This protein binds this small molecule.
Small molecule (SMILES): Nc1nc2c(ncn2[C@@H]2O[C@H](CO[P](=O)(O)O[P](=O)(O)OP(=O)(O)O)[C@@H](O[P](=O)(O)OC[C@H]3O[C@@H](n4cnc5c(N)ncnc54)[C@H](O)[C@@H]3O[P](=O)(O)OC[C@H]3O[C@@H](n4cnc5c(=O)nc(N)[nH]c54)[C@H](O)[C@@H]3O[P](=O)(O)OC[C@H]3O[C@@H](n4ccc(=O)[nH]c4=O)[C@H](O)[C@@H]3O)[C@H]2O)c(=O)[nH]1

Sequence of chain 1.C:
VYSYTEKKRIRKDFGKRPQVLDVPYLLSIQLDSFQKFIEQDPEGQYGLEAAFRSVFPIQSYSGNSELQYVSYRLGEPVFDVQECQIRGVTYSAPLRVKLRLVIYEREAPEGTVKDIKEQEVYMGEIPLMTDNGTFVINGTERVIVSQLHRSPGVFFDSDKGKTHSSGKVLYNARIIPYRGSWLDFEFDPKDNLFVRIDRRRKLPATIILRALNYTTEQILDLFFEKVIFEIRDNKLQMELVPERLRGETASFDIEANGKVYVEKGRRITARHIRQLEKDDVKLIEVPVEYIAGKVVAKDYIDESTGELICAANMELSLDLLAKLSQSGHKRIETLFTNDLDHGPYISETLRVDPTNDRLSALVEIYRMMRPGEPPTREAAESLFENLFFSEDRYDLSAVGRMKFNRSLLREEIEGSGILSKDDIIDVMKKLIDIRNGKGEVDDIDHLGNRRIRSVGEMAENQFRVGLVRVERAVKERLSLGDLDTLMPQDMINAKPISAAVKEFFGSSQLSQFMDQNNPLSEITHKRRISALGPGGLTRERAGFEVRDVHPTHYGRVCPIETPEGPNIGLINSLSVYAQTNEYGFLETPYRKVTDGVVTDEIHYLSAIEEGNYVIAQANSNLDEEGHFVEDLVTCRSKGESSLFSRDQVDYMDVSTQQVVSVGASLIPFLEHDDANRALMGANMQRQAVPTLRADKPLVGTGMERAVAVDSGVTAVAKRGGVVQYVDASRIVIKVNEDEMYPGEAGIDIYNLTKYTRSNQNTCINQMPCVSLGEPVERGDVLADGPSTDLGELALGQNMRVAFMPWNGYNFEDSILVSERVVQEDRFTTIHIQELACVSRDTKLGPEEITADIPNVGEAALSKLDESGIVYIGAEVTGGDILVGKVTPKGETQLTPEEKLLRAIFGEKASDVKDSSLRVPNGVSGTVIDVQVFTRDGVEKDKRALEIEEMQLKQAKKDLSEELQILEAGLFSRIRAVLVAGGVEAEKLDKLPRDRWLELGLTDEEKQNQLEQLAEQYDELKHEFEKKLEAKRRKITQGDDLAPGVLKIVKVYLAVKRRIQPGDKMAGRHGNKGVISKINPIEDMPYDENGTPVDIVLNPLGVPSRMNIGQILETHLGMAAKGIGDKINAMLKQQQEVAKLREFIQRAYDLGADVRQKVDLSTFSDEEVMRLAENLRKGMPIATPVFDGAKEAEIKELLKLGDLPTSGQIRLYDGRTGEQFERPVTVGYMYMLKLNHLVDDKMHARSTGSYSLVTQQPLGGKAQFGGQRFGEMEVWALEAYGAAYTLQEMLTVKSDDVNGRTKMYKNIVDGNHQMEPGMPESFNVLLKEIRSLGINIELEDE

Binding-site contacts:
Ligand atom O2' contacts residue ARG425 of chain 1.D at 3.4 Å (salt-bridge).
Ligand atom C5' contacts residue LYS1073 of chain 1.C at 3.0 Å.
Ligand atom O3' contacts residue GLN688 of chain 1.C at 2.5 Å (h-bond).
Ligand atom OP2 contacts residue LYS1073 of chain 1.C at 3.6 Å (salt-bridge).
Ligand atom O2A contacts residue PRO564 of chain 1.C at 3.8 Å.
Ligand atom O2' contacts residue LYS1065 of chain 1.C at 3.3 Å (salt-bridge).
Ligand atom C4' contacts residue ASN458 of chain 1.D at 3.9 Å.
Ligand atom OP1 contacts residue LYS1073 of chain 1.C at 2.9 Å (salt-bridge).
Ligand atom O3' contacts residue ASN458 of chain 1.D at 3.3 Å (h-bond).
Ligand atom C3' contacts residue MG1 of chain 1.DA at 3.6 Å.
Ligand atom O2 contacts residue PRO427 of chain 1.D at 3.5 Å.
Ligand atom O1B contacts residue ARG529 of chain 1.C at 3.7 Å.
Ligand atom O2' contacts residue PRO427 of chain 1.D at 3.7 Å.
Ligand atom O2G contacts residue ASN568 of chain 1.C at 3.7 Å.
Ligand atom C2' contacts residue MET932 of chain 1.D at 3.5 Å (hydrophobic).
Ligand atom O3' contacts residue LYS1065 of chain 1.C at 3.4 Å (salt-bridge).
Ligand atom C2' contacts residue ASP464 of chain 1.D at 3.5 Å.
Ligand atom OP1 contacts residue GLN688 of chain 1.C at 3.4 Å (h-bond).
Ligand atom O1A contacts residue ARG529 of chain 1.C at 3.8 Å.
Ligand atom P contacts residue GLN688 of chain 1.C at 3.7 Å.
Ligand atom C5' contacts residue ASP460 of chain 1.D at 3.8 Å.
Ligand atom C4' contacts residue LYS1065 of chain 1.C at 3.7 Å.
Ligand atom O4' contacts residue ARG425 of chain 1.D at 3.7 Å.
Ligand atom O2A contacts residue ASN568 of chain 1.C at 3.8 Å.
Ligand atom C3' contacts residue GLN688 of chain 1.C at 3.4 Å.
Ligand atom O1A contacts residue PRO564 of chain 1.C at 3.7 Å.
Ligand atom O2' contacts residue GLN688 of chain 1.C at 3.4 Å (h-bond).
Ligand atom C2' contacts residue MG1 of chain 1.DA at 3.6 Å.
Ligand atom O2' contacts residue MG1 of chain 1.DA at 2.6 Å.
Ligand atom O3' contacts residue MG1 of chain 1.DA at 3.1 Å.
Ligand atom OP1 contacts residue ASP462 of chain 1.D at 3.9 Å.
Ligand atom OP1 contacts residue LYS1065 of chain 1.C at 3.2 Å (salt-bridge).
Ligand atom OP1 contacts residue ASN684 of chain 1.C at 3.4 Å.
Ligand atom P contacts residue LYS1073 of chain 1.C at 2.9 Å.
Ligand atom C4' contacts residue MG1 of chain 1.DA at 3.7 Å.
Ligand atom O2' contacts residue ASP464 of chain 1.D at 2.2 Å (salt-bridge).
Ligand atom OP2 contacts residue GLU565 of chain 1.C at 3.9 Å.
Ligand atom O5' contacts residue LYS1073 of chain 1.C at 2.1 Å (salt-bridge).
Ligand atom OP1 contacts residue ASP460 of chain 1.D at 3.2 Å (salt-bridge).
Ligand atom C4' contacts residue GLN688 of chain 1.C at 3.3 Å.

Sequence of chain 1.D:
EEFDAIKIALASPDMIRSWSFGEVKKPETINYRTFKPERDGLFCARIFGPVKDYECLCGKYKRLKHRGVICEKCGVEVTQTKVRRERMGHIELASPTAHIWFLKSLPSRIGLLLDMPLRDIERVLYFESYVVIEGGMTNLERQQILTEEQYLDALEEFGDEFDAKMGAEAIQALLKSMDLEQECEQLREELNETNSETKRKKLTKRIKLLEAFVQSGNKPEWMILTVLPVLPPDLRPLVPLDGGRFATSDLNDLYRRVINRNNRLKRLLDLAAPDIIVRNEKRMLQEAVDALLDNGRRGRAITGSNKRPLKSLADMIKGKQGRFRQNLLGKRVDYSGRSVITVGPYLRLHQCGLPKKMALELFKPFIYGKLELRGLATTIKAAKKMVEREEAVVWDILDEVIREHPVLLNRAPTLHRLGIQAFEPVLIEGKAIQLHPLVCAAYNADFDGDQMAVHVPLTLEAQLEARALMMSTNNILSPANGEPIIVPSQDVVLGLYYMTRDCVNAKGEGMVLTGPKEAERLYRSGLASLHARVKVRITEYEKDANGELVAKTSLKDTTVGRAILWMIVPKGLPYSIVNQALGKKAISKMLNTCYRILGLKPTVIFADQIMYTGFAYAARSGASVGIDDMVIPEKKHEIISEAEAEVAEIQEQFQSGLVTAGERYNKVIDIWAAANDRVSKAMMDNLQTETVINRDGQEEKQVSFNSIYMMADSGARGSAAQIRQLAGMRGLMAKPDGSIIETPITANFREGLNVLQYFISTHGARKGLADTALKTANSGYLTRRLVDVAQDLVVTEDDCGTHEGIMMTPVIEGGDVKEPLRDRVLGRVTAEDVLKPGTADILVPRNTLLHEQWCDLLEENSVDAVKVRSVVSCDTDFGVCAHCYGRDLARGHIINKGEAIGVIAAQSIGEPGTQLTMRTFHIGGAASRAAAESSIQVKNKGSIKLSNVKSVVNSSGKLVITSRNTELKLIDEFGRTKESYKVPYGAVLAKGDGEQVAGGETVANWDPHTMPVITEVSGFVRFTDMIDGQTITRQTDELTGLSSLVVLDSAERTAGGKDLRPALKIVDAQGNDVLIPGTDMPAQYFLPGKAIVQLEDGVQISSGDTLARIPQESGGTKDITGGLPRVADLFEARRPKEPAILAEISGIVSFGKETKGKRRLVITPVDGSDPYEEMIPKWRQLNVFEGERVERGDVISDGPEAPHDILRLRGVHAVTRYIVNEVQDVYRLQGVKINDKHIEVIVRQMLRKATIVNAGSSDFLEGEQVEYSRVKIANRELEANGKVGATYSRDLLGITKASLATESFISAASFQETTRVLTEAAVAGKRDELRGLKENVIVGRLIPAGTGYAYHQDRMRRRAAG